Binding-site contacts:
Ligand atom C3 contacts residue GLY58 of chain 1.A at 3.3 Å.
Ligand atom O3 contacts residue SER60 of chain 1.A at 4.5 Å.
Ligand atom O5 contacts residue SER60 of chain 1.A at 2.4 Å (h-bond).
Ligand atom C6 contacts residue PHE140 of chain 1.C at 3.6 Å (hydrophobic).
Ligand atom C1 contacts residue SER60 of chain 1.A at 1.4 Å.
Ligand atom O3 contacts residue GLY58 of chain 1.A at 3.8 Å.
Ligand atom C5 contacts residue GLY59 of chain 1.A at 4.4 Å.
Ligand atom C5 contacts residue GLY58 of chain 1.A at 3.7 Å.
Ligand atom C6 contacts residue CYS72 of chain 1.A at 3.8 Å (hydrophobic).
Ligand atom C2 contacts residue SER60 of chain 1.A at 2.5 Å.
Ligand atom C4 contacts residue SER60 of chain 1.A at 3.8 Å.
Ligand atom O2 contacts residue SER60 of chain 1.A at 2.8 Å (h-bond).
Ligand atom O5 contacts residue PHE71 of chain 1.A at 4.1 Å.
Ligand atom C4 contacts residue GLY58 of chain 1.A at 3.3 Å.
Ligand atom C5 contacts residue SER60 of chain 1.A at 3.1 Å.
Ligand atom C6 contacts residue LEU73 of chain 1.A at 4.2 Å (hydrophobic).
Ligand atom C3 contacts residue SER60 of chain 1.A at 3.2 Å.
Ligand atom C6 contacts residue SER60 of chain 1.A at 4.4 Å.
Ligand atom C5 contacts residue PHE71 of chain 1.A at 3.5 Å (hydrophobic).
Ligand atom O4 contacts residue LEU73 of chain 1.A at 3.9 Å.
Ligand atom C4 contacts residue LEU73 of chain 1.A at 3.9 Å (hydrophobic).
Ligand atom C6 contacts residue PHE71 of chain 1.A at 3.2 Å (hydrophobic).

The small molecule below binds the protein below.
Small molecule (SMILES): C[C@@H]1O[C@@H](O)[C@@H](O)[C@H](O)[C@@H]1O

Sequence of chain 1.A:
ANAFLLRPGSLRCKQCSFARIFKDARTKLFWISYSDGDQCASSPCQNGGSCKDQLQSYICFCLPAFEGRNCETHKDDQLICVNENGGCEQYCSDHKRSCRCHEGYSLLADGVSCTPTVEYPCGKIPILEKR

Sequence of chain 1.C:
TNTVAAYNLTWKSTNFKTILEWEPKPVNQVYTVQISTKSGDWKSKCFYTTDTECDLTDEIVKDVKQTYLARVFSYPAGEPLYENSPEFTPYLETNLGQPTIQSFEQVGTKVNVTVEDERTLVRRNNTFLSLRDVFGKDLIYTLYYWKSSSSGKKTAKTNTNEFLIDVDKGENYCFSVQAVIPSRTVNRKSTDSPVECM